Binding-site contacts:
Ligand atom C23 contacts residue GLY151 of chain 1.A at 3.8 Å.
Ligand atom C21 contacts residue GLY175 of chain 1.B at 2.6 Å.
Ligand atom O2 contacts residue FAD1 of chain 1.D at 3.7 Å.
Ligand atom C1 contacts residue PHE127 of chain 1.B at 3.6 Å (hydrophobic).
Ligand atom C14 contacts residue FAD1 of chain 1.D at 3.5 Å.
Ligand atom C8 contacts residue FAD1 of chain 1.D at 3.4 Å.
Ligand atom C10 contacts residue FAD1 of chain 1.D at 3.5 Å.
Ligand atom C21 contacts residue FAD1 of chain 1.D at 3.7 Å.
Ligand atom O3 contacts residue PHE107 of chain 1.A at 3.6 Å.
Ligand atom C3 contacts residue PHE127 of chain 1.B at 3.4 Å (hydrophobic).
Ligand atom C11 contacts residue FAD1 of chain 1.D at 3.5 Å.
Ligand atom C2 contacts residue FAD1 of chain 1.D at 3.4 Å.
Ligand atom C3 contacts residue FAD1 of chain 1.D at 3.4 Å.
Ligand atom C13 contacts residue PHE179 of chain 1.B at 3.5 Å (hydrophobic).
Ligand atom C23 contacts residue MET155 of chain 1.A at 3.7 Å (hydrophobic).
Ligand atom N1 contacts residue PHE127 of chain 1.B at 3.7 Å.
Ligand atom C7 contacts residue PHE127 of chain 1.B at 3.6 Å (hydrophobic).
Ligand atom C2 contacts residue PHE127 of chain 1.B at 3.2 Å (hydrophobic).
Ligand atom C7 contacts residue TRP106 of chain 1.A at 3.6 Å (hydrophobic).
Ligand atom C16 contacts residue FAD1 of chain 1.D at 3.5 Å.
Ligand atom C15 contacts residue FAD1 of chain 1.D at 3.5 Å.
Ligand atom C21 contacts residue PHE107 of chain 1.A at 3.5 Å (hydrophobic).
Ligand atom O3 contacts residue PHE179 of chain 1.B at 3.4 Å.
Ligand atom C21 contacts residue PHE179 of chain 1.B at 3.5 Å (hydrophobic).
Ligand atom C7 contacts residue FAD1 of chain 1.D at 3.3 Å.
Ligand atom C4 contacts residue FAD1 of chain 1.D at 3.4 Å.
Ligand atom C14 contacts residue PHE179 of chain 1.B at 3.5 Å (hydrophobic).
Ligand atom C15 contacts residue ASN162 of chain 1.A at 3.6 Å.
Ligand atom O3 contacts residue ASN162 of chain 1.A at 3.6 Å.
Ligand atom C23 contacts residue ASN162 of chain 1.A at 2.9 Å.
Ligand atom C6 contacts residue FAD1 of chain 1.D at 3.4 Å.
Ligand atom C5 contacts residue FAD1 of chain 1.D at 3.5 Å.
Ligand atom O1 contacts residue FAD1 of chain 1.D at 3.7 Å.
Ligand atom C5 contacts residue GLY69 of chain 1.B at 3.7 Å.
Ligand atom C12 contacts residue FAD1 of chain 1.D at 3.3 Å.
Ligand atom C13 contacts residue FAD1 of chain 1.D at 3.3 Å.
Ligand atom O3 contacts residue FAD1 of chain 1.D at 3.8 Å.
Ligand atom O4 contacts residue ASN162 of chain 1.A at 2.4 Å (h-bond).
Ligand atom C1 contacts residue FAD1 of chain 1.D at 3.2 Å.
Ligand atom N1 contacts residue FAD1 of chain 1.D at 3.5 Å (h-bond).

Sequence of chain 1.A:
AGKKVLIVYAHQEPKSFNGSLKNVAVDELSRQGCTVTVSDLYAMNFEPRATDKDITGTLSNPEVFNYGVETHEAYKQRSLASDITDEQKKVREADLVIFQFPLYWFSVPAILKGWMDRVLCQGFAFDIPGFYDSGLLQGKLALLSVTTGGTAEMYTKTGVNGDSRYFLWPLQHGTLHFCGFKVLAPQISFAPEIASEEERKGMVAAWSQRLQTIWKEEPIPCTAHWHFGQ

A protein and the small-molecule ligand that binds it are described below.
Small molecule (SMILES): COc1cc2c(cc1OC)-c1cc3cc(O)ccc3n1C2=O

Sequence of chain 1.B:
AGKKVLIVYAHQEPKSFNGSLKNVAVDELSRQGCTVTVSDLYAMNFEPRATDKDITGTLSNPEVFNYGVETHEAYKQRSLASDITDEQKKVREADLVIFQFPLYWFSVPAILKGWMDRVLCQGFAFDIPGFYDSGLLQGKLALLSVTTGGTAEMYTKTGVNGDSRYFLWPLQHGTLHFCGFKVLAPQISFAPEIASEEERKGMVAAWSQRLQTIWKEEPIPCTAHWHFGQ